Binding-site contacts:
Ligand atom O7 contacts residue ASN278 of chain 2.A at 2.9 Å (h-bond).
Ligand atom O6 contacts residue GLU391 of chain 2.A at 3.5 Å (salt-bridge).
Ligand atom C1 contacts residue ASN291 of chain 2.A at 4.2 Å.
Ligand atom O5 contacts residue ASN291 of chain 2.A at 4.0 Å.
Ligand atom C2 contacts residue ASN278 of chain 2.A at 2.4 Å.
Ligand atom O5 contacts residue VAL290 of chain 2.A at 4.5 Å.
Ligand atom O5 contacts residue ASN278 of chain 2.A at 2.3 Å (h-bond).
Ligand atom C4 contacts residue ASN278 of chain 2.A at 4.2 Å.
Ligand atom C5 contacts residue ASN291 of chain 2.A at 4.1 Å.
Ligand atom C8 contacts residue SER38 of chain 2.A at 3.5 Å.
Ligand atom C3 contacts residue VAL290 of chain 2.A at 4.1 Å (hydrophobic).
Ligand atom C1 contacts residue ASN278 of chain 2.A at 1.4 Å.
Ligand atom C1 contacts residue VAL290 of chain 2.A at 3.5 Å (hydrophobic).
Ligand atom N2 contacts residue VAL290 of chain 2.A at 3.6 Å.
Ligand atom C7 contacts residue VAL290 of chain 2.A at 4.2 Å (hydrophobic).
Ligand atom C7 contacts residue ASN278 of chain 2.A at 3.1 Å.
Ligand atom C8 contacts residue VAL290 of chain 2.A at 4.1 Å (hydrophobic).
Ligand atom C2 contacts residue VAL290 of chain 2.A at 3.9 Å (hydrophobic).
Ligand atom C8 contacts residue ASN278 of chain 2.A at 4.3 Å.
Ligand atom C5 contacts residue ASN278 of chain 2.A at 3.6 Å.
Ligand atom O6 contacts residue ASN291 of chain 2.A at 4.0 Å.
Ligand atom N2 contacts residue ASN278 of chain 2.A at 2.9 Å (h-bond).
Ligand atom C3 contacts residue ASN278 of chain 2.A at 3.7 Å.

Sequence of chain 2.A:
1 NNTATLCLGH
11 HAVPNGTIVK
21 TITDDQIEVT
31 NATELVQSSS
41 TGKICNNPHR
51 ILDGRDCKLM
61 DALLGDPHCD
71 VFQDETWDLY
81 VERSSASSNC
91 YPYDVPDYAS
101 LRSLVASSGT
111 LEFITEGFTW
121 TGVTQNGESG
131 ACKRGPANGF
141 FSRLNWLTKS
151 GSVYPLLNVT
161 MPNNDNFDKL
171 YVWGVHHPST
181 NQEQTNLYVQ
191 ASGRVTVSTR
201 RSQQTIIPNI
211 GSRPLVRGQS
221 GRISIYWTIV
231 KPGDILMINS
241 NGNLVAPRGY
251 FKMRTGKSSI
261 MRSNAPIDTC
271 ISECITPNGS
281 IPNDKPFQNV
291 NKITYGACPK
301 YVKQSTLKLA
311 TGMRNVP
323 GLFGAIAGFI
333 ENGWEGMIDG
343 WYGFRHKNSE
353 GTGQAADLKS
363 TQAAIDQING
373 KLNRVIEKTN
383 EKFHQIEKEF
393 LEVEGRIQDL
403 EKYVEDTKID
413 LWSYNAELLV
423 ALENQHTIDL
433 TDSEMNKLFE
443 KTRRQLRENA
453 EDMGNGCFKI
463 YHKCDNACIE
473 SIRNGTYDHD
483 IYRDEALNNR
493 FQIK

This protein binds this small molecule.
Small molecule (SMILES): CC(=O)N[C@@H]1[C@@H](O)[C@H](O)[C@@H](CO)O[C@H]1O